The small molecule below binds the protein below.
Small molecule (SMILES): CC[C@@H](C)[C@@H](NC(=O)[C@@H](CCC(=O)O)NC(=O)[C@@H](Cc1ccc(O)cc1)NC(=O)[C@@H](Cc1ccccc1)NC(=O)[C@@H](Cc1c[nH]c2ccccc12)NC(=O)[C@@H](CCCN=C(N)N)NC(=O)[C@@H](C)NC(=O)[C@@H](C)NC(=O)[C@H](NC(=O)[C@@H](CCC(=O)O)NC(=O)[C@@H](CC(C)C)NC(=O)[C@@H](CC(C)C)NC(=O)[C@@H](CCC(=O)O)NC(=O)[C@@H](Cc1c[nH]cn1)NC(=O)[C@@H](CCC(=O)O)NC(=O)[C@H](N)CC(=O)O)[C@H](C)O)C(=O)N[C@H](C)C(=O)N[C@H](CCCCN)C(=O)N[C@@H](C=O)CCCN=C(N)N

Binding-site contacts:
Ligand atom CB contacts residue PHE49 of chain 1.C at 3.9 Å (hydrophobic).
Ligand atom CZ contacts residue ALA31 of chain 1.C at 3.6 Å (hydrophobic).
Ligand atom CB contacts residue LEU53 of chain 1.C at 3.9 Å (hydrophobic).
Ligand atom CD2 contacts residue LEU41 of chain 1.C at 3.6 Å (hydrophobic).
Ligand atom CZ contacts residue ILE54 of chain 1.C at 3.7 Å (hydrophobic).
Ligand atom CB contacts residue ARG37 of chain 1.C at 3.5 Å.
Ligand atom CD1 contacts residue ALA38 of chain 1.C at 3.7 Å (hydrophobic).
Ligand atom O contacts residue LEU27 of chain 1.C at 3.3 Å.
Ligand atom CG2 contacts residue LEU27 of chain 1.C at 3.9 Å (hydrophobic).
Ligand atom CE1 contacts residue ALA31 of chain 1.C at 3.6 Å (hydrophobic).
Ligand atom OE1 contacts residue ASN43 of chain 1.C at 3.4 Å (h-bond).
Ligand atom CZ contacts residue VAL50 of chain 1.C at 3.9 Å (hydrophobic).
Ligand atom CB contacts residue LEU27 of chain 1.C at 3.8 Å (hydrophobic).
Ligand atom CD1 contacts residue PHE49 of chain 1.C at 3.8 Å (hydrophobic).
Ligand atom CG contacts residue ASN43 of chain 1.C at 3.8 Å.
Ligand atom CG contacts residue LEU41 of chain 1.C at 3.8 Å (hydrophobic).
Ligand atom CB contacts residue ASN43 of chain 1.C at 3.5 Å.
Ligand atom CD1 contacts residue ALA31 of chain 1.C at 3.6 Å (hydrophobic).
Ligand atom CD1 contacts residue ALA46 of chain 1.C at 3.7 Å (hydrophobic).
Ligand atom CA contacts residue LEU53 of chain 1.C at 3.8 Å (hydrophobic).
Ligand atom CD2 contacts residue ALA46 of chain 1.C at 3.9 Å (hydrophobic).
Ligand atom O contacts residue LEU53 of chain 1.C at 3.7 Å.
Ligand atom CA contacts residue VAL34 of chain 1.C at 3.6 Å (hydrophobic).
Ligand atom C contacts residue ARG37 of chain 1.C at 3.9 Å.
Ligand atom CD2 contacts residue ARG37 of chain 1.C at 3.8 Å.
Ligand atom CD contacts residue ASN43 of chain 1.C at 3.5 Å.
Ligand atom O contacts residue ARG37 of chain 1.C at 3.9 Å.
Ligand atom CE2 contacts residue LEU53 of chain 1.C at 3.5 Å (hydrophobic).
Ligand atom CA contacts residue LEU27 of chain 1.C at 3.8 Å (hydrophobic).
Ligand atom CB contacts residue ILE30 of chain 1.C at 3.6 Å (hydrophobic).
Ligand atom CE1 contacts residue LEU53 of chain 1.C at 3.9 Å (hydrophobic).
Ligand atom CD2 contacts residue LEU27 of chain 1.C at 3.7 Å (hydrophobic).
Ligand atom CZ3 contacts residue PHE49 of chain 1.C at 3.7 Å (hydrophobic).
Ligand atom CE2 contacts residue ALA31 of chain 1.C at 3.8 Å (hydrophobic).
Ligand atom CZ contacts residue LEU53 of chain 1.C at 3.5 Å (hydrophobic).
Ligand atom OE2 contacts residue ARG37 of chain 1.C at 3.4 Å (salt-bridge).
Ligand atom CB contacts residue VAL50 of chain 1.C at 3.8 Å (hydrophobic).
Ligand atom CE1 contacts residue VAL50 of chain 1.C at 3.8 Å (hydrophobic).
Ligand atom CB contacts residue VAL34 of chain 1.C at 3.6 Å (hydrophobic).
Ligand atom O contacts residue PHE49 of chain 1.C at 3.5 Å.

Sequence of chain 1.C:
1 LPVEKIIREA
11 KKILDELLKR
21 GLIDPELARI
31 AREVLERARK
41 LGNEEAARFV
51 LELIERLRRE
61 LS